A protein and the small-molecule ligand that binds it are described below.
Small molecule (SMILES): O=c1[nH]cnc2c(CCNCC3CCCCC3)c3[nH]c(NCc4cccs4)nc3cc12

Sequence of chain 1.A:
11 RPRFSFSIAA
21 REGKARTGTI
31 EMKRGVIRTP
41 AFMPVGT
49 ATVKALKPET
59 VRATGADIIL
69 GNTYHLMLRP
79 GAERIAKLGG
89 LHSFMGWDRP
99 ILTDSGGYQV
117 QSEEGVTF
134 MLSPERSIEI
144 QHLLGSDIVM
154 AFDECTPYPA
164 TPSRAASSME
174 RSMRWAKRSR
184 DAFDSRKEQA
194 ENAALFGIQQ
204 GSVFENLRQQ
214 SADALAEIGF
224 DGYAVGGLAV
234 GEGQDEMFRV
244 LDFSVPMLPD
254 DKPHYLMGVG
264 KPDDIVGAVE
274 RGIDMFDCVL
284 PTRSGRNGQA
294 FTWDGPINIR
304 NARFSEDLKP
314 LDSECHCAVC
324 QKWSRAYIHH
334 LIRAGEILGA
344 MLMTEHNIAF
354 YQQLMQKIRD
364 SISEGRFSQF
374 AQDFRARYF

Binding-site contacts:
Ligand atom N5 contacts residue LEU231 of chain 1.A at 2.7 Å (h-bond).
Ligand atom N6 contacts residue ALA232 of chain 1.A at 2.9 Å (h-bond).
Ligand atom C2 contacts residue ASP280 of chain 1.A at 3.7 Å.
Ligand atom C16 contacts residue ASN70 of chain 1.A at 3.6 Å.
Ligand atom C6 contacts residue ASP156 of chain 1.A at 3.6 Å.
Ligand atom O1 contacts residue GLY230 of chain 1.A at 2.8 Å (h-bond).
Ligand atom C15 contacts residue GLN107 of chain 1.A at 3.5 Å.
Ligand atom O1 contacts residue GLN203 of chain 1.A at 2.9 Å (h-bond).
Ligand atom C10 contacts residue TYR106 of chain 1.A at 3.7 Å (hydrophobic).
Ligand atom C2 contacts residue GLY261 of chain 1.A at 3.7 Å.
Ligand atom N3 contacts residue ASP156 of chain 1.A at 2.8 Å (salt-bridge).
Ligand atom O1 contacts residue GLY229 of chain 1.A at 3.2 Å.
Ligand atom C9 contacts residue CYS158 of chain 1.A at 3.4 Å (hydrophobic).
Ligand atom C15 contacts residue LEU68 of chain 1.A at 3.7 Å (hydrophobic).
Ligand atom O1 contacts residue CYS158 of chain 1.A at 3.5 Å.
Ligand atom N5 contacts residue MET260 of chain 1.A at 3.7 Å.
Ligand atom O1 contacts residue ASP156 of chain 1.A at 3.6 Å (salt-bridge).
Ligand atom C17 contacts residue ASN70 of chain 1.A at 3.4 Å.
Ligand atom C6 contacts residue MET260 of chain 1.A at 3.6 Å (hydrophobic).
Ligand atom C16 contacts residue GLN107 of chain 1.A at 3.6 Å.
Ligand atom C17 contacts residue GLN107 of chain 1.A at 3.3 Å.
Ligand atom N1 contacts residue ASP280 of chain 1.A at 2.8 Å (salt-bridge).
Ligand atom N4 contacts residue GLY261 of chain 1.A at 3.5 Å.
Ligand atom C7 contacts residue ASP156 of chain 1.A at 3.6 Å.
Ligand atom N5 contacts residue ALA232 of chain 1.A at 3.6 Å (h-bond).
Ligand atom C4 contacts residue TYR106 of chain 1.A at 3.5 Å (hydrophobic).
Ligand atom N4 contacts residue TYR106 of chain 1.A at 3.7 Å.
Ligand atom C16 contacts residue LEU68 of chain 1.A at 3.6 Å (hydrophobic).
Ligand atom C22 contacts residue GLY261 of chain 1.A at 3.7 Å.
Ligand atom C13 contacts residue GLY261 of chain 1.A at 3.7 Å.
Ligand atom C11 contacts residue TYR106 of chain 1.A at 3.6 Å (hydrophobic).
Ligand atom C12 contacts residue ALA232 of chain 1.A at 3.6 Å (hydrophobic).
Ligand atom C12 contacts residue GLY261 of chain 1.A at 3.7 Å.
Ligand atom C23 contacts residue ALA232 of chain 1.A at 3.6 Å (hydrophobic).
Ligand atom C18 contacts residue VAL45 of chain 1.A at 3.7 Å (hydrophobic).
Ligand atom C12 contacts residue LEU231 of chain 1.A at 3.7 Å (hydrophobic).
Ligand atom C5 contacts residue TYR106 of chain 1.A at 3.7 Å (hydrophobic).
Ligand atom N2 contacts residue MET260 of chain 1.A at 3.5 Å.
Ligand atom C7 contacts residue CYS158 of chain 1.A at 3.6 Å (hydrophobic).
Ligand atom C10 contacts residue LEU231 of chain 1.A at 3.6 Å (hydrophobic).